Binding-site contacts:
Ligand atom C7 contacts residue PRO686 of chain 1.B at 4.0 Å (hydrophobic).
Ligand atom C1 contacts residue ASN687 of chain 1.B at 1.4 Å.
Ligand atom O5 contacts residue ASN687 of chain 1.B at 2.4 Å (h-bond).
Ligand atom N2 contacts residue ASN687 of chain 1.B at 3.0 Å (h-bond).
Ligand atom O7 contacts residue PRO686 of chain 1.B at 3.3 Å.
Ligand atom C5 contacts residue ASN687 of chain 1.B at 3.7 Å.
Ligand atom C4 contacts residue ASN687 of chain 1.B at 4.2 Å.
Ligand atom C3 contacts residue ASN687 of chain 1.B at 3.8 Å.
Ligand atom O7 contacts residue ASN687 of chain 1.B at 3.1 Å (h-bond).
Ligand atom C8 contacts residue ASN687 of chain 1.B at 4.3 Å.
Ligand atom C2 contacts residue ASN687 of chain 1.B at 2.5 Å.
Ligand atom C7 contacts residue ASN687 of chain 1.B at 3.3 Å.
Ligand atom O7 contacts residue GLU691 of chain 1.B at 4.1 Å.
Ligand atom N2 contacts residue PRO686 of chain 1.B at 4.1 Å.

The small molecule below binds the protein below.
Small molecule (SMILES): CC(=O)N[C@@H]1[C@@H](O)[C@H](O)[C@@H](CO)O[C@H]1O

Sequence of chain 1.B:
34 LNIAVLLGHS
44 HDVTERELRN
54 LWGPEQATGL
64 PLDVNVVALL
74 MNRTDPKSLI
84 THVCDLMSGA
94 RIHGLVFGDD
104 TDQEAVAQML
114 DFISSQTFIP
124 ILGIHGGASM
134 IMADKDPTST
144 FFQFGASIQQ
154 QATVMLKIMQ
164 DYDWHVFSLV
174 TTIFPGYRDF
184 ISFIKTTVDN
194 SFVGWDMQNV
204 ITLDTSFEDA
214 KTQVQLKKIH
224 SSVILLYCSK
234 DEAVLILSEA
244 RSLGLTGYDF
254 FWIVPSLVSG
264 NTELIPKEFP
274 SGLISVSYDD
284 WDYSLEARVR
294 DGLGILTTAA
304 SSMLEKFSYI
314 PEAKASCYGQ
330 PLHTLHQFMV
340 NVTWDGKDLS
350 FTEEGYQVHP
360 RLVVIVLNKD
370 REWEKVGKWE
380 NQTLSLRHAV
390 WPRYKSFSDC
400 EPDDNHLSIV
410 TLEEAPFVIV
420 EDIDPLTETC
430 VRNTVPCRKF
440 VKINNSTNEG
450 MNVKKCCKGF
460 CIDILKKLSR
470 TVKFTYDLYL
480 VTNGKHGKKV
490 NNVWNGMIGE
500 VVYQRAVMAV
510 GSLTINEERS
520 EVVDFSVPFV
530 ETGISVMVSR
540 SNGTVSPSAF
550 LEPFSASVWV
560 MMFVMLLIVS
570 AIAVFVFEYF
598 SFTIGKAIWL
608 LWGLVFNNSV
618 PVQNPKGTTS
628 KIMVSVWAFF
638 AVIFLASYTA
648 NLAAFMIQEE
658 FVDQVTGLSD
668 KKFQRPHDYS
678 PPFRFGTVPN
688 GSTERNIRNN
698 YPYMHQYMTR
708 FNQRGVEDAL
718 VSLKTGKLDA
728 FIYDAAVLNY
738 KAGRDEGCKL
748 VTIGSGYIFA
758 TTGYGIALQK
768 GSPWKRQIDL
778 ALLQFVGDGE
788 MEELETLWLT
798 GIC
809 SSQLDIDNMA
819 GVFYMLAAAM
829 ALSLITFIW